Binding-site contacts:
Ligand atom CA contacts residue TYR405 of chain 1.B at 3.6 Å (hydrophobic).
Ligand atom CE2 contacts residue GLY322 of chain 1.B at 3.9 Å.
Ligand atom CZ contacts residue PRO319 of chain 1.B at 3.4 Å (hydrophobic).
Ligand atom O contacts residue MSE374 of chain 1.B at 3.4 Å.
Ligand atom CD1 contacts residue FAD1 of chain 1.E at 3.3 Å.
Ligand atom C1 contacts residue HIS321 of chain 1.B at 4.0 Å.
Ligand atom N contacts residue TYR405 of chain 1.B at 2.3 Å (h-bond).
Ligand atom CG contacts residue FAD1 of chain 1.E at 3.9 Å.
Ligand atom C contacts residue TYR405 of chain 1.B at 3.8 Å (hydrophobic).
Ligand atom CA contacts residue ILE107 of chain 1.B at 3.9 Å (hydrophobic).
Ligand atom CD2 contacts residue GLY322 of chain 1.B at 3.9 Å.
Ligand atom N1 contacts residue FAD1 of chain 1.E at 4.0 Å.
Ligand atom CE2 contacts residue PHE320 of chain 1.B at 3.6 Å (hydrophobic).
Ligand atom O contacts residue LEU214 of chain 1.B at 3.6 Å.
Ligand atom CD1 contacts residue ILE225 of chain 1.B at 3.9 Å (hydrophobic).
Ligand atom N1 contacts residue ALA57 of chain 1.B at 3.0 Å.
Ligand atom C1 contacts residue PHE320 of chain 1.B at 4.1 Å (hydrophobic).
Ligand atom OXT contacts residue ASN370 of chain 1.B at 3.2 Å (h-bond).
Ligand atom CE1 contacts residue FAD1 of chain 1.E at 4.0 Å.
Ligand atom C contacts residue ARG85 of chain 1.B at 3.6 Å.
Ligand atom N contacts residue TYR99 of chain 1.B at 4.0 Å.
Ligand atom N contacts residue ILE107 of chain 1.B at 3.8 Å.
Ligand atom O2 contacts residue PHE320 of chain 1.B at 4.0 Å.
Ligand atom C contacts residue TYR99 of chain 1.B at 3.9 Å (hydrophobic).
Ligand atom CA contacts residue TYR99 of chain 1.B at 3.9 Å (hydrophobic).
Ligand atom OXT contacts residue ARG85 of chain 1.B at 2.9 Å (salt-bridge).
Ligand atom OXT contacts residue TYR405 of chain 1.B at 3.7 Å.
Ligand atom CD1 contacts residue LEU227 of chain 1.B at 3.8 Å (hydrophobic).
Ligand atom CB contacts residue GLY322 of chain 1.B at 3.9 Å.
Ligand atom O contacts residue ARG85 of chain 1.B at 3.0 Å (salt-bridge).
Ligand atom C contacts residue MSE374 of chain 1.B at 3.8 Å.
Ligand atom O contacts residue TYR405 of chain 1.B at 3.9 Å.
Ligand atom CE1 contacts residue ILE225 of chain 1.B at 3.2 Å (hydrophobic).
Ligand atom OXT contacts residue MSE374 of chain 1.B at 3.7 Å.
Ligand atom CE2 contacts residue PRO319 of chain 1.B at 3.6 Å (hydrophobic).
Ligand atom CZ contacts residue ILE225 of chain 1.B at 3.3 Å (hydrophobic).
Ligand atom O2 contacts residue MSE374 of chain 1.B at 3.0 Å.
Ligand atom CB contacts residue HIS321 of chain 1.B at 3.1 Å.
Ligand atom O contacts residue TYR99 of chain 1.B at 3.0 Å (h-bond).
Ligand atom O2 contacts residue LEU214 of chain 1.B at 3.7 Å.

Sequence of chain 1.B:
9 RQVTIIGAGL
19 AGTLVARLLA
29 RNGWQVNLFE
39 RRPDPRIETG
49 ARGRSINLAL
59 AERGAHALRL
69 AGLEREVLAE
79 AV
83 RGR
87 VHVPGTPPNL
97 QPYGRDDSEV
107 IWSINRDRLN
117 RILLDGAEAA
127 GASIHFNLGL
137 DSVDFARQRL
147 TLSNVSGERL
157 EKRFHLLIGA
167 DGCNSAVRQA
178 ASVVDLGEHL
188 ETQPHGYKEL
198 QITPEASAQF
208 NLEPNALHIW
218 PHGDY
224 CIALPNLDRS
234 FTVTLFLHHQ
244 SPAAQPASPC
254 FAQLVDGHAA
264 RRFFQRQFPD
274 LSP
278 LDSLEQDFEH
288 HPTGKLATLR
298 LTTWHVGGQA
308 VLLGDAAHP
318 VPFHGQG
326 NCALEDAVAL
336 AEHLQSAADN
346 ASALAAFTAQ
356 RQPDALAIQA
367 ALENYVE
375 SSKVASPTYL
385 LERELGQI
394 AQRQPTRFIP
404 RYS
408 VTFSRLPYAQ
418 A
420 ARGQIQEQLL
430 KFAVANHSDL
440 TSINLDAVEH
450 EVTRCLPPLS

The protein below binds the small molecule below.
Small molecule (SMILES): Nc1ccccc1C(=O)C[C@H](N)C(=O)O